This small molecule binds to this protein.
Small molecule (SMILES): CC(=O)N[C@@H]1[C@@H](O)[C@H](O)[C@@H](CO)O[C@H]1O

Binding-site contacts:
Ligand atom O5 contacts residue ASN148 of chain 1.B at 4.1 Å.
Ligand atom C5 contacts residue TRP152 of chain 1.B at 4.2 Å (hydrophobic).
Ligand atom O7 contacts residue ASN149 of chain 1.B at 2.9 Å (h-bond).
Ligand atom O5 contacts residue TRP152 of chain 1.B at 4.4 Å.
Ligand atom C6 contacts residue TRP152 of chain 1.B at 4.5 Å (hydrophobic).
Ligand atom O5 contacts residue ASN149 of chain 1.B at 2.3 Å (h-bond).
Ligand atom N2 contacts residue ASN149 of chain 1.B at 3.0 Å (h-bond).
Ligand atom C7 contacts residue ASN149 of chain 1.B at 3.2 Å.
Ligand atom O6 contacts residue TRP152 of chain 1.B at 3.5 Å.
Ligand atom C4 contacts residue ASN149 of chain 1.B at 4.2 Å.
Ligand atom C3 contacts residue ASN149 of chain 1.B at 3.8 Å.
Ligand atom O6 contacts residue ASN148 of chain 1.B at 3.8 Å.
Ligand atom C2 contacts residue ASN149 of chain 1.B at 2.5 Å.
Ligand atom C5 contacts residue ASN149 of chain 1.B at 3.7 Å.
Ligand atom C1 contacts residue ASN149 of chain 1.B at 1.4 Å.

Sequence of chain 1.B:
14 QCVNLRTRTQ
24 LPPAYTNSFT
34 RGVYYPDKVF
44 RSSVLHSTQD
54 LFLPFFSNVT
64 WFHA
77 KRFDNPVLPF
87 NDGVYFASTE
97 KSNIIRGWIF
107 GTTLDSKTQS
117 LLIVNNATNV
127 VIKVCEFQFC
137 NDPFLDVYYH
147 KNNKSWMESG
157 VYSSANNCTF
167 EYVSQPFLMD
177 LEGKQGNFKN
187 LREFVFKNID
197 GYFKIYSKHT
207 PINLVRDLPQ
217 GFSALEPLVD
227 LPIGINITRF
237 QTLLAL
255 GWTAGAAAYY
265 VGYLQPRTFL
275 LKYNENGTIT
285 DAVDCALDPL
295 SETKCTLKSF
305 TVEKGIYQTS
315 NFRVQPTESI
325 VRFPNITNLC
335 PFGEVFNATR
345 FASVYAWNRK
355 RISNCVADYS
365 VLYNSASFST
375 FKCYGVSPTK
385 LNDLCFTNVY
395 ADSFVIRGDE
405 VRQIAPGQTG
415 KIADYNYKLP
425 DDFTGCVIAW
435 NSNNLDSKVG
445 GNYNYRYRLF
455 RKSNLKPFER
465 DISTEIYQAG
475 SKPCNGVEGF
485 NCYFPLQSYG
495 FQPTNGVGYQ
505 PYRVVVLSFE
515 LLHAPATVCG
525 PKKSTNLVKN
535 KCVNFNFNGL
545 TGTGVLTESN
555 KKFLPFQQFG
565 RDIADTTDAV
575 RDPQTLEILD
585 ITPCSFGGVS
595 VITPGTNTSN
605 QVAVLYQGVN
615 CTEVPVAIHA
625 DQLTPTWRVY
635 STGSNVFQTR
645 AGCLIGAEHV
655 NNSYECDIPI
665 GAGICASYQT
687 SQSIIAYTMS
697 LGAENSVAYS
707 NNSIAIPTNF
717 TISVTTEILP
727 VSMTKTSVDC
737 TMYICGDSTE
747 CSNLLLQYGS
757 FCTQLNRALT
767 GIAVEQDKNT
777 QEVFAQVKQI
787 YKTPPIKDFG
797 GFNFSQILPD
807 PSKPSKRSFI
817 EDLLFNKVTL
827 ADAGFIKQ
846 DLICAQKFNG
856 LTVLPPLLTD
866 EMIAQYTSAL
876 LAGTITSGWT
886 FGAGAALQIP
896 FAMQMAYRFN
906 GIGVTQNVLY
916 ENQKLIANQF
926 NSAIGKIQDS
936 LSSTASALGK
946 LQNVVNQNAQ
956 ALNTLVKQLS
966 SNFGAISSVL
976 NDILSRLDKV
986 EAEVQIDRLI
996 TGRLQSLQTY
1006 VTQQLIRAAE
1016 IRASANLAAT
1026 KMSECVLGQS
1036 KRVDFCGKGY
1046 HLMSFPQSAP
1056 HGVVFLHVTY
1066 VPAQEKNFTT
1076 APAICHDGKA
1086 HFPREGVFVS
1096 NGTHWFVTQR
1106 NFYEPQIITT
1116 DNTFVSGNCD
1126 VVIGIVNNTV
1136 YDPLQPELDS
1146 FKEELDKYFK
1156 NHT